A protein and the small-molecule ligand that binds it are described below.
Small molecule (SMILES): Nc1ccn([C@H]2C[C@H](O)[C@@H](COP(=O)(O)O)O2)c(=O)n1

Binding-site contacts:
Ligand atom C2' contacts residue DA4 of chain 50.D at 3.5 Å.
Ligand atom C5' contacts residue DA4 of chain 50.D at 4.0 Å.
Ligand atom OP2 contacts residue DA4 of chain 50.D at 3.6 Å.
Ligand atom OP1 contacts residue DA4 of chain 50.D at 2.2 Å.
Ligand atom C4' contacts residue DA4 of chain 50.D at 4.3 Å.
Ligand atom C3' contacts residue DA4 of chain 50.D at 3.3 Å.
Ligand atom P contacts residue DA4 of chain 50.D at 3.2 Å.
Ligand atom O5' contacts residue DA4 of chain 50.D at 4.0 Å.
Ligand atom O3' contacts residue DA4 of chain 50.D at 4.2 Å.